This protein binds this small molecule.
Small molecule (SMILES): CC(=O)N[C@@H]1[C@@H](O)[C@H](O)[C@@H](CO)O[C@H]1O

Sequence of chain 1.A:
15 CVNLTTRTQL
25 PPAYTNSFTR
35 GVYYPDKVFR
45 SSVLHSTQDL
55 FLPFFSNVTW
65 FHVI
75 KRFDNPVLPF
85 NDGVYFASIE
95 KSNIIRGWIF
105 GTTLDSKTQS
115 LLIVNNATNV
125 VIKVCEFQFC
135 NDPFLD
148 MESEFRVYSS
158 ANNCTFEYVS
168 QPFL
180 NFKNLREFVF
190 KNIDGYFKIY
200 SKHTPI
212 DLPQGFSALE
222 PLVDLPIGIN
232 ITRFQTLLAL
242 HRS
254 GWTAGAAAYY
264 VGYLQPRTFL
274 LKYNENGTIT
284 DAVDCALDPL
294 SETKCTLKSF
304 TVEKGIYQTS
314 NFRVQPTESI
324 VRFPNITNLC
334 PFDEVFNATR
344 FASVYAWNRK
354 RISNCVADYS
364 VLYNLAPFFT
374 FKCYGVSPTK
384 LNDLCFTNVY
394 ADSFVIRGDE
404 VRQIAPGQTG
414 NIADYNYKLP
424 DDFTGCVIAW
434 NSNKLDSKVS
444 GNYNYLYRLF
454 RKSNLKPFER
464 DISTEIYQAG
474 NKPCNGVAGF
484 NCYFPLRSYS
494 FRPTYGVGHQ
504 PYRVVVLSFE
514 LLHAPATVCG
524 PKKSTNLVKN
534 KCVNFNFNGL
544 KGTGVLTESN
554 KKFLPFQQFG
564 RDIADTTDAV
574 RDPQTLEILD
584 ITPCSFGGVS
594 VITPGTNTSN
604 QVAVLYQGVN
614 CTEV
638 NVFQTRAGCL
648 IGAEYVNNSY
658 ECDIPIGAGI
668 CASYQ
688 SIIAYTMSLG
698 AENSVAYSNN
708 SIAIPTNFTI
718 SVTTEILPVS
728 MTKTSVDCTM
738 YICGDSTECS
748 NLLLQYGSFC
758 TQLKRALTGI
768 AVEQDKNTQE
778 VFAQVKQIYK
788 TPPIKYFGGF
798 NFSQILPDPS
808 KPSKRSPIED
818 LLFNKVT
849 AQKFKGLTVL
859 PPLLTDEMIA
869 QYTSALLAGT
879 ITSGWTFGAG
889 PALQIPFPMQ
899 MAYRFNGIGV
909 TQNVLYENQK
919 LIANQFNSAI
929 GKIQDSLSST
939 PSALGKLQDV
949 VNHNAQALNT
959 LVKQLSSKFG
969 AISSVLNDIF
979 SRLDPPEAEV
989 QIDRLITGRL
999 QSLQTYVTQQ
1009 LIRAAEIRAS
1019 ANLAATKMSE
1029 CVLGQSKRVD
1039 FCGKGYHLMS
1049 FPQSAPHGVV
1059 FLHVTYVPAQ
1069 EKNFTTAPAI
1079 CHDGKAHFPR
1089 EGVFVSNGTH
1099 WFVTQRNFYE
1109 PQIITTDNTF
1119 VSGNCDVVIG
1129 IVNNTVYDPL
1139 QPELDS

Binding-site contacts:
Ligand atom O7 contacts residue ASN1071 of chain 1.A at 3.6 Å.
Ligand atom C1 contacts residue ASN1071 of chain 1.A at 1.4 Å.
Ligand atom C7 contacts residue ASN1071 of chain 1.A at 3.6 Å.
Ligand atom C8 contacts residue ASN1071 of chain 1.A at 3.9 Å.
Ligand atom C5 contacts residue ASN1071 of chain 1.A at 3.2 Å.
Ligand atom C4 contacts residue ASN1071 of chain 1.A at 3.3 Å.
Ligand atom C2 contacts residue ASN1071 of chain 1.A at 2.5 Å.
Ligand atom O3 contacts residue ASN1071 of chain 1.A at 4.4 Å.
Ligand atom C3 contacts residue ASN1071 of chain 1.A at 3.5 Å.
Ligand atom O5 contacts residue ASN1071 of chain 1.A at 2.4 Å (h-bond).
Ligand atom N2 contacts residue ASN1071 of chain 1.A at 3.6 Å (h-bond).
Ligand atom C6 contacts residue ASN1071 of chain 1.A at 3.5 Å.